Sequence of chain 1.A:
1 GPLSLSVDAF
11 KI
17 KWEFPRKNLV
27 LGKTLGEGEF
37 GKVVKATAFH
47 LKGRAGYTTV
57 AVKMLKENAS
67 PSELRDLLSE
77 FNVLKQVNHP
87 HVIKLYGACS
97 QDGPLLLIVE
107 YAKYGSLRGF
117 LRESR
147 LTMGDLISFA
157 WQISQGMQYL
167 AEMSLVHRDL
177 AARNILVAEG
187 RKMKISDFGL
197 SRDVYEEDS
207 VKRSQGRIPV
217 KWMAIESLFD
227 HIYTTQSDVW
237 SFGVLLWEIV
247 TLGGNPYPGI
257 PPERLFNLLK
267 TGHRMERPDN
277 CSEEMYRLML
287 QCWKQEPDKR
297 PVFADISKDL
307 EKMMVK

This small molecule binds to this protein.
Small molecule (SMILES): Cc1ccc(-c2nn(C(C)(C)C)c3ncnc(N)c23)cc1

Binding-site contacts:
Ligand atom C13 contacts residue LYS59 of chain 1.A at 3.6 Å.
Ligand atom N8 contacts residue VAL39 of chain 1.A at 3.7 Å.
Ligand atom C16 contacts residue VAL105 of chain 1.A at 3.6 Å (hydrophobic).
Ligand atom C15 contacts residue LYS59 of chain 1.A at 3.8 Å.
Ligand atom N10 contacts residue GLU106 of chain 1.A at 2.9 Å (salt-bridge).
Ligand atom N10 contacts residue LEU182 of chain 1.A at 3.7 Å.
Ligand atom C6 contacts residue LEU182 of chain 1.A at 3.6 Å (hydrophobic).
Ligand atom C9 contacts residue LEU182 of chain 1.A at 3.9 Å (hydrophobic).
Ligand atom C24 contacts residue LYS59 of chain 1.A at 4.0 Å.
Ligand atom C14 contacts residue LYS59 of chain 1.A at 3.7 Å.
Ligand atom C29 contacts residue LEU182 of chain 1.A at 3.6 Å (hydrophobic).
Ligand atom C5 contacts residue LEU182 of chain 1.A at 3.6 Å (hydrophobic).
Ligand atom N3 contacts residue LEU182 of chain 1.A at 3.6 Å.
Ligand atom C14 contacts residue VAL105 of chain 1.A at 3.8 Å (hydrophobic).
Ligand atom N10 contacts residue ALA57 of chain 1.A at 3.2 Å.
Ligand atom C13 contacts residue SER192 of chain 1.A at 3.6 Å.
Ligand atom N1 contacts residue LEU182 of chain 1.A at 3.6 Å.
Ligand atom C4 contacts residue LEU182 of chain 1.A at 3.3 Å (hydrophobic).
Ligand atom C24 contacts residue VAL105 of chain 1.A at 3.6 Å (hydrophobic).
Ligand atom C24 contacts residue LEU80 of chain 1.A at 4.0 Å (hydrophobic).
Ligand atom N10 contacts residue VAL105 of chain 1.A at 3.4 Å.
Ligand atom N8 contacts residue LEU182 of chain 1.A at 4.0 Å.
Ligand atom N7 contacts residue ALA57 of chain 1.A at 3.7 Å.
Ligand atom C13 contacts residue GLU76 of chain 1.A at 3.9 Å.
Ligand atom N7 contacts residue ALA108 of chain 1.A at 3.1 Å (h-bond).
Ligand atom C12 contacts residue ASP193 of chain 1.A at 3.5 Å.
Ligand atom C13 contacts residue ASP193 of chain 1.A at 3.6 Å.
Ligand atom C6 contacts residue GLU106 of chain 1.A at 4.0 Å.
Ligand atom C15 contacts residue VAL105 of chain 1.A at 3.2 Å (hydrophobic).
Ligand atom C12 contacts residue SER192 of chain 1.A at 3.2 Å.
Ligand atom C16 contacts residue VAL39 of chain 1.A at 3.9 Å (hydrophobic).
Ligand atom C2 contacts residue LEU182 of chain 1.A at 4.0 Å (hydrophobic).
Ligand atom C11 contacts residue VAL39 of chain 1.A at 4.0 Å (hydrophobic).
Ligand atom C2 contacts residue ALA108 of chain 1.A at 3.3 Å (hydrophobic).
Ligand atom C37 contacts residue LEU31 of chain 1.A at 3.6 Å (hydrophobic).
Ligand atom C9 contacts residue VAL39 of chain 1.A at 4.0 Å (hydrophobic).
Ligand atom C29 contacts residue SER112 of chain 1.A at 3.7 Å.
Ligand atom C24 contacts residue GLU76 of chain 1.A at 3.7 Å.
Ligand atom C6 contacts residue ALA57 of chain 1.A at 3.4 Å (hydrophobic).
Ligand atom C37 contacts residue GLY32 of chain 1.A at 3.8 Å.